A small-molecule ligand and the protein it binds are described below.
Small molecule (SMILES): c1ccc2[nH]ccc2c1

Binding-site contacts:
Ligand atom C7 contacts residue PHE222 of chain 2.B at 3.8 Å (hydrophobic).
Ligand atom C5 contacts residue ALA434 of chain 2.B at 4.4 Å (hydrophobic).
Ligand atom N1 contacts residue PRO223 of chain 2.B at 3.5 Å.
Ligand atom C5 contacts residue TRP433 of chain 2.B at 3.8 Å (hydrophobic).
Ligand atom C4 contacts residue GLY33 of chain 2.B at 3.8 Å.
Ligand atom C5 contacts residue PRO223 of chain 2.B at 4.3 Å (hydrophobic).
Ligand atom C3 contacts residue PRO223 of chain 2.B at 3.9 Å (hydrophobic).
Ligand atom C3 contacts residue TRP433 of chain 2.B at 3.8 Å (hydrophobic).
Ligand atom C5 contacts residue TRP36 of chain 2.B at 4.0 Å (hydrophobic).
Ligand atom C7 contacts residue GLY221 of chain 2.B at 4.0 Å.
Ligand atom C2 contacts residue PRO152 of chain 2.B at 3.8 Å (hydrophobic).
Ligand atom C5 contacts residue GLY221 of chain 2.B at 4.3 Å.
Ligand atom C6 contacts residue PRO223 of chain 2.B at 3.9 Å (hydrophobic).
Ligand atom C2 contacts residue TRP151 of chain 2.B at 3.4 Å (hydrophobic).
Ligand atom C6 contacts residue TRP36 of chain 2.B at 4.4 Å (hydrophobic).
Ligand atom C9 contacts residue GLY33 of chain 2.B at 3.9 Å.
Ligand atom C8 contacts residue TRP433 of chain 2.B at 3.5 Å (hydrophobic).
Ligand atom C9 contacts residue PRO223 of chain 2.B at 3.8 Å (hydrophobic).
Ligand atom C4 contacts residue TRP36 of chain 2.B at 4.4 Å (hydrophobic).
Ligand atom C6 contacts residue ALA434 of chain 2.B at 4.0 Å (hydrophobic).
Ligand atom C4 contacts residue PHE17 of chain 2.B at 4.0 Å (hydrophobic).
Ligand atom C4 contacts residue TRP433 of chain 2.B at 3.7 Å (hydrophobic).
Ligand atom C3 contacts residue PRO152 of chain 2.B at 4.0 Å (hydrophobic).
Ligand atom C2 contacts residue PHE222 of chain 2.B at 4.2 Å (hydrophobic).
Ligand atom N1 contacts residue TRP151 of chain 2.B at 3.6 Å.
Ligand atom C3 contacts residue GLY33 of chain 2.B at 3.6 Å.
Ligand atom C2 contacts residue PRO223 of chain 2.B at 3.8 Å (hydrophobic).
Ligand atom C5 contacts residue VAL37 of chain 2.B at 3.4 Å (hydrophobic).
Ligand atom C7 contacts residue TRP433 of chain 2.B at 3.7 Å (hydrophobic).
Ligand atom C8 contacts residue PRO223 of chain 2.B at 3.2 Å (hydrophobic).
Ligand atom C4 contacts residue VAL37 of chain 2.B at 3.8 Å (hydrophobic).
Ligand atom C4 contacts residue PRO223 of chain 2.B at 4.3 Å (hydrophobic).
Ligand atom N1 contacts residue TRP433 of chain 2.B at 4.1 Å.
Ligand atom C2 contacts residue TRP433 of chain 2.B at 4.0 Å (hydrophobic).
Ligand atom C9 contacts residue TRP433 of chain 2.B at 3.5 Å (hydrophobic).
Ligand atom C7 contacts residue PRO223 of chain 2.B at 3.3 Å (hydrophobic).
Ligand atom C8 contacts residue PHE222 of chain 2.B at 4.2 Å (hydrophobic).
Ligand atom C6 contacts residue GLY221 of chain 2.B at 3.5 Å.
Ligand atom C6 contacts residue TRP433 of chain 2.B at 3.6 Å (hydrophobic).
Ligand atom N1 contacts residue PHE222 of chain 2.B at 3.4 Å.

Sequence of chain 2.B:
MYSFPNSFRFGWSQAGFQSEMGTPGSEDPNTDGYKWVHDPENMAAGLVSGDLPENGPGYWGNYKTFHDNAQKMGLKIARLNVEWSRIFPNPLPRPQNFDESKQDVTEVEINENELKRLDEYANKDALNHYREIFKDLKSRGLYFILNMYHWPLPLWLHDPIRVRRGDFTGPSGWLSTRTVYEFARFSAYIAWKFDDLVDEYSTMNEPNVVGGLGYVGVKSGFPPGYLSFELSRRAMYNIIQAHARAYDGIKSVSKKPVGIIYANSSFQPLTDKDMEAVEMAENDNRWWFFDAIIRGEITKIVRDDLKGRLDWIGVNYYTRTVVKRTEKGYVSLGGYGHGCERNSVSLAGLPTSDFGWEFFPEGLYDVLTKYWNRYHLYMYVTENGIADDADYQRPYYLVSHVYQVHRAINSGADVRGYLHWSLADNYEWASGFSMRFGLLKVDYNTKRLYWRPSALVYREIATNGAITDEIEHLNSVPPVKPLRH